Binding-site contacts:
Ligand atom C7 contacts residue ASN28 of chain 1.E at 3.1 Å.
Ligand atom O7 contacts residue THR30 of chain 1.E at 4.2 Å.
Ligand atom O7 contacts residue SER29 of chain 1.E at 3.2 Å.
Ligand atom C1 contacts residue ASN28 of chain 1.E at 1.4 Å.
Ligand atom C2 contacts residue ASN28 of chain 1.E at 2.5 Å.
Ligand atom C7 contacts residue SER29 of chain 1.E at 4.2 Å.
Ligand atom O7 contacts residue ASN28 of chain 1.E at 3.0 Å (h-bond).
Ligand atom C8 contacts residue ASN28 of chain 1.E at 3.4 Å.
Ligand atom C4 contacts residue ASN28 of chain 1.E at 4.2 Å.
Ligand atom C3 contacts residue ASN28 of chain 1.E at 3.8 Å.
Ligand atom O5 contacts residue ASN28 of chain 1.E at 2.4 Å (h-bond).
Ligand atom C5 contacts residue ASN28 of chain 1.E at 3.6 Å.
Ligand atom N2 contacts residue ASN28 of chain 1.E at 2.9 Å (h-bond).

This small molecule binds to this protein.
Small molecule (SMILES): CC(=O)N[C@@H]1[C@@H](O)[C@H](O)[C@@H](CO)O[C@H]1O

Sequence of chain 1.E:
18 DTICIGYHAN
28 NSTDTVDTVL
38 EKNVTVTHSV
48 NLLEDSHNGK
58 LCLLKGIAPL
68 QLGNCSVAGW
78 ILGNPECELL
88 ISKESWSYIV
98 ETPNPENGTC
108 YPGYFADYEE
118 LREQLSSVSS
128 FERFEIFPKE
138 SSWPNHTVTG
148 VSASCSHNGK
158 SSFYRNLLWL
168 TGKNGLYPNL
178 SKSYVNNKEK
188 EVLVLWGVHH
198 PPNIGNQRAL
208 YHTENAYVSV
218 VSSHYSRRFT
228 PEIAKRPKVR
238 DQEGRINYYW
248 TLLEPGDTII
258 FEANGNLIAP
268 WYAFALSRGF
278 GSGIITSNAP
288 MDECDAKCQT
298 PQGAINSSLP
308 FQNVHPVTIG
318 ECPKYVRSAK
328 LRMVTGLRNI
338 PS